The protein below binds the small molecule below.
Small molecule (SMILES): CC(=O)N[C@H]1[C@H](O[C@H]2[C@H](O)[C@@H](NC(C)=O)CO[C@@H]2CO)O[C@H](CO)[C@@H](O[C@@H]2O[C@H](CO[C@H]3O[C@H](CO)[C@@H](O)[C@H](O)[C@@H]3O)[C@@H](O)[C@H](O[C@H]3O[C@H](CO)[C@@H](O)[C@H](O)[C@@H]3O)[C@@H]2O)[C@@H]1O

Sequence of chain 1.E:
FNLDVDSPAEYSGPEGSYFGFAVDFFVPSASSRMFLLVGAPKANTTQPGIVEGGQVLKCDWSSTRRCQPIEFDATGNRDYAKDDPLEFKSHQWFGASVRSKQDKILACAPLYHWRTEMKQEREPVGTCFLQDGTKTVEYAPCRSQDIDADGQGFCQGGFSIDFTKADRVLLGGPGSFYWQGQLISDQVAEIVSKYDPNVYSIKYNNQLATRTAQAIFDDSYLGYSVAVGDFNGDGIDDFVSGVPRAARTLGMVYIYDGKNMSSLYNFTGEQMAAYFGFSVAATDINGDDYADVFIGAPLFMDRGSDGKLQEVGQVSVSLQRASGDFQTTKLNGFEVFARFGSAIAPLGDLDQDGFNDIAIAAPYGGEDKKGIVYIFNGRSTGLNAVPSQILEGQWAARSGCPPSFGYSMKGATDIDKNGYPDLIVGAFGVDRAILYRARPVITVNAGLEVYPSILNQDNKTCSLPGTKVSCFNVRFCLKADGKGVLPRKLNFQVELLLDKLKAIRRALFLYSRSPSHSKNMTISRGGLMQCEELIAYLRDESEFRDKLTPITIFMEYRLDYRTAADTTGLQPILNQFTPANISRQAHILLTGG

Binding-site contacts:
Ligand atom C7 contacts residue ASN459 of chain 1.E at 3.8 Å.
Ligand atom C5 contacts residue THR461 of chain 1.E at 3.5 Å.
Ligand atom C4 contacts residue GLU449 of chain 1.E at 3.9 Å.
Ligand atom C4 contacts residue ASN459 of chain 1.E at 4.2 Å.
Ligand atom C6 contacts residue THR461 of chain 1.E at 4.2 Å.
Ligand atom O4 contacts residue GLU449 of chain 1.E at 2.5 Å (salt-bridge).
Ligand atom C5 contacts residue ASN459 of chain 1.E at 3.6 Å.
Ligand atom C1 contacts residue ASN459 of chain 1.E at 1.4 Å.
Ligand atom O6 contacts residue PHE474 of chain 1.E at 3.7 Å.
Ligand atom O7 contacts residue ASN459 of chain 1.E at 4.3 Å.
Ligand atom C2 contacts residue TYR451 of chain 1.E at 4.1 Å (hydrophobic).
Ligand atom O6 contacts residue ASN459 of chain 1.E at 4.5 Å.
Ligand atom C6 contacts residue CYS473 of chain 1.E at 3.8 Å (hydrophobic).
Ligand atom O5 contacts residue CYS473 of chain 1.E at 4.0 Å.
Ligand atom C8 contacts residue THR461 of chain 1.E at 4.1 Å.
Ligand atom O6 contacts residue CYS473 of chain 1.E at 2.8 Å (h-bond).
Ligand atom C1 contacts residue THR461 of chain 1.E at 3.0 Å.
Ligand atom C2 contacts residue THR461 of chain 1.E at 4.3 Å.
Ligand atom O6 contacts residue CYS462 of chain 1.E at 4.4 Å.
Ligand atom C3 contacts residue ASN459 of chain 1.E at 3.8 Å.
Ligand atom O4 contacts residue TYR451 of chain 1.E at 3.7 Å.
Ligand atom N2 contacts residue ASN459 of chain 1.E at 2.9 Å (h-bond).
Ligand atom O3 contacts residue GLU449 of chain 1.E at 4.4 Å.
Ligand atom O6 contacts residue GLU449 of chain 1.E at 4.0 Å.
Ligand atom O6 contacts residue PRO452 of chain 1.E at 4.1 Å.
Ligand atom O6 contacts residue THR461 of chain 1.E at 4.5 Å.
Ligand atom O5 contacts residue ASN459 of chain 1.E at 2.4 Å (h-bond).
Ligand atom O5 contacts residue THR461 of chain 1.E at 3.3 Å (h-bond).
Ligand atom O2 contacts residue TYR451 of chain 1.E at 3.4 Å.
Ligand atom C2 contacts residue ASN459 of chain 1.E at 2.5 Å.
Ligand atom O6 contacts residue TYR451 of chain 1.E at 4.3 Å.